Sequence of chain 1.B:
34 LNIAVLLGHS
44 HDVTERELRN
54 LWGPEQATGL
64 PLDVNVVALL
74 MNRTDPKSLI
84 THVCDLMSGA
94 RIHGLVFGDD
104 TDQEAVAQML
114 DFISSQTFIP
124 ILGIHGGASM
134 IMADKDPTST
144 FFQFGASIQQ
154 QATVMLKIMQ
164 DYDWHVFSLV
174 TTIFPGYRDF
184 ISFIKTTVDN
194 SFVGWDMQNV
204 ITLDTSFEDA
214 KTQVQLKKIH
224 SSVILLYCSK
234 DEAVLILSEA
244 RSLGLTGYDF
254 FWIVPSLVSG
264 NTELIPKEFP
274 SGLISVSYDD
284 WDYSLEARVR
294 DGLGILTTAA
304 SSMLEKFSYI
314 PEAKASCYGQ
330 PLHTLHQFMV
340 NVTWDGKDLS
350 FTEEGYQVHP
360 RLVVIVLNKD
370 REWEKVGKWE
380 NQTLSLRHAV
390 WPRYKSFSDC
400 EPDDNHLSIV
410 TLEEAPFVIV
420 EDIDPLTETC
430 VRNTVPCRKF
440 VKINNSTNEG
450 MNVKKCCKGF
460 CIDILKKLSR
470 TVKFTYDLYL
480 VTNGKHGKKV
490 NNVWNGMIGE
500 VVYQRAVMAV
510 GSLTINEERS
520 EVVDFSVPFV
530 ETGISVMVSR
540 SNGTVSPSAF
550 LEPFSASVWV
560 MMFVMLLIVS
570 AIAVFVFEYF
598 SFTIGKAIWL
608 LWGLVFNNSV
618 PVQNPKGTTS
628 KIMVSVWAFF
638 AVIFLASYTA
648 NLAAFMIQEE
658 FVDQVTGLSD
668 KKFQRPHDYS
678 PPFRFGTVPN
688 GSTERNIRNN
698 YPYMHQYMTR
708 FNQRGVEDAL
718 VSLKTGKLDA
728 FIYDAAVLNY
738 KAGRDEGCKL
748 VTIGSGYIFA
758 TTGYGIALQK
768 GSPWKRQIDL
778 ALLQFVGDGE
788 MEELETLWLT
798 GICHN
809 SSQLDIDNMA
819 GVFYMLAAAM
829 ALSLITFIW

A small-molecule ligand and the protein it binds are described below.
Small molecule (SMILES): CC(=O)N[C@@H]1[C@@H](O)[C@H](O)[C@@H](CO)O[C@H]1O

Binding-site contacts:
Ligand atom C7 contacts residue ASN380 of chain 1.B at 4.0 Å.
Ligand atom N2 contacts residue ASN380 of chain 1.B at 3.0 Å (h-bond).
Ligand atom C4 contacts residue ASN380 of chain 1.B at 4.2 Å.
Ligand atom C2 contacts residue ASN380 of chain 1.B at 2.5 Å.
Ligand atom C1 contacts residue ASN380 of chain 1.B at 1.4 Å.
Ligand atom C1 contacts residue GLU379 of chain 1.B at 4.5 Å.
Ligand atom O7 contacts residue GLN381 of chain 1.B at 4.5 Å.
Ligand atom C5 contacts residue ASN380 of chain 1.B at 3.7 Å.
Ligand atom C6 contacts residue GLU379 of chain 1.B at 4.2 Å.
Ligand atom O7 contacts residue ASN380 of chain 1.B at 3.8 Å.
Ligand atom O5 contacts residue GLU379 of chain 1.B at 4.1 Å.
Ligand atom O5 contacts residue ASN380 of chain 1.B at 2.3 Å (h-bond).
Ligand atom C5 contacts residue GLU379 of chain 1.B at 4.0 Å.
Ligand atom C3 contacts residue ASN380 of chain 1.B at 3.8 Å.
Ligand atom O6 contacts residue GLU379 of chain 1.B at 3.3 Å (salt-bridge).